Sequence of chain 1.A:
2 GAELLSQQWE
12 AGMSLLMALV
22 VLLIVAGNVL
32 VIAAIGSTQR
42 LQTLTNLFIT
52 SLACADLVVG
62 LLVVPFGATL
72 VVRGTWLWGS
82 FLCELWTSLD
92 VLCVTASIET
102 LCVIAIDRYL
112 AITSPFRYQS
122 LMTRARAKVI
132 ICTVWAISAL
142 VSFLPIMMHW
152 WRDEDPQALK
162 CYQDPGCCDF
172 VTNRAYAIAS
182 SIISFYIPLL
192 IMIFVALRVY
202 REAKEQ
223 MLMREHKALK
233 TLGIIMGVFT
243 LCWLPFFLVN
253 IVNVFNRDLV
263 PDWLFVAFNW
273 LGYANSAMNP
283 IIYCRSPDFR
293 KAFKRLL

This small molecule binds to this protein.
Small molecule (SMILES): CCCCCCCCCC(=O)N(CCO)C[C@@H](O)[C@@H](O)[C@@H](O)[C@@H](O)CO

Binding-site contacts:
Ligand atom C41 contacts residue ASN174 of chain 1.A at 4.0 Å.
Ligand atom O63 contacts residue ARG153 of chain 1.A at 4.4 Å.
Ligand atom C1 contacts residue SER181 of chain 1.A at 4.3 Å.
Ligand atom C12 contacts residue ALA180 of chain 1.A at 4.2 Å (hydrophobic).
Ligand atom C35 contacts residue ARG153 of chain 1.A at 3.6 Å.
Ligand atom C41 contacts residue ARG153 of chain 1.A at 4.3 Å.
Ligand atom C12 contacts residue TYR177 of chain 1.A at 3.9 Å (hydrophobic).
Ligand atom C0 contacts residue PRO146 of chain 1.A at 3.8 Å (hydrophobic).
Ligand atom C9 contacts residue TYR177 of chain 1.A at 4.3 Å (hydrophobic).
Ligand atom C15 contacts residue TRP151 of chain 1.A at 4.1 Å (hydrophobic).
Ligand atom C27 contacts residue TRP151 of chain 1.A at 3.9 Å (hydrophobic).
Ligand atom C9 contacts residue TRP151 of chain 1.A at 3.8 Å (hydrophobic).
Ligand atom C30 contacts residue ASN174 of chain 1.A at 4.3 Å.
Ligand atom C18 contacts residue TRP151 of chain 1.A at 3.9 Å (hydrophobic).
Ligand atom C0 contacts residue ILE184 of chain 1.A at 4.3 Å (hydrophobic).
Ligand atom N33 contacts residue ASN174 of chain 1.A at 3.9 Å.
Ligand atom O49 contacts residue GLU155 of chain 1.A at 4.3 Å.
Ligand atom C9 contacts residue PRO146 of chain 1.A at 4.4 Å (hydrophobic).
Ligand atom C41 contacts residue ASP154 of chain 1.A at 3.0 Å.
Ligand atom C24 contacts residue ALA176 of chain 1.A at 4.5 Å (hydrophobic).
Ligand atom C21 contacts residue TRP151 of chain 1.A at 4.3 Å (hydrophobic).
Ligand atom C12 contacts residue TRP151 of chain 1.A at 4.3 Å (hydrophobic).
Ligand atom C1 contacts residue PRO146 of chain 1.A at 4.4 Å (hydrophobic).
Ligand atom O47 contacts residue ASN174 of chain 1.A at 3.4 Å.
Ligand atom C40 contacts residue GLU155 of chain 1.A at 3.7 Å.
Ligand atom C35 contacts residue TRP151 of chain 1.A at 4.0 Å (hydrophobic).
Ligand atom C1 contacts residue ALA180 of chain 1.A at 3.9 Å (hydrophobic).
Ligand atom C60 contacts residue TRP151 of chain 1.A at 4.1 Å (hydrophobic).
Ligand atom C27 contacts residue ASN174 of chain 1.A at 4.0 Å.
Ligand atom C41 contacts residue GLU155 of chain 1.A at 3.5 Å.
Ligand atom O63 contacts residue HIS150 of chain 1.A at 3.8 Å.
Ligand atom C1 contacts residue TYR177 of chain 1.A at 3.9 Å (hydrophobic).
Ligand atom C35 contacts residue ASN174 of chain 1.A at 3.4 Å.
Ligand atom C9 contacts residue ALA180 of chain 1.A at 4.4 Å (hydrophobic).